Binding-site contacts:
Ligand atom C2 contacts residue ASP552 of chain 1.C at 3.4 Å.
Ligand atom C3 contacts residue LYS300 of chain 1.C at 4.1 Å.
Ligand atom C3 contacts residue ASP552 of chain 1.C at 4.4 Å.
Ligand atom C1 contacts residue MET407 of chain 1.C at 4.5 Å (hydrophobic).
Ligand atom O5 contacts residue GLY553 of chain 1.C at 4.0 Å.
Ligand atom C4 contacts residue SER406 of chain 1.C at 4.2 Å.
Ligand atom C4 contacts residue LYS300 of chain 1.C at 3.5 Å.
Ligand atom C1 contacts residue TYR511 of chain 1.C at 3.8 Å (hydrophobic).
Ligand atom O5 contacts residue SER406 of chain 1.C at 3.1 Å (h-bond).
Ligand atom C1 contacts residue ASP552 of chain 1.C at 4.0 Å.
Ligand atom C2 contacts residue SER406 of chain 1.C at 4.0 Å.
Ligand atom C4 contacts residue TYR511 of chain 1.C at 3.8 Å (hydrophobic).
Ligand atom O6 contacts residue TYR511 of chain 1.C at 3.6 Å.
Ligand atom C1 contacts residue GLY553 of chain 1.C at 4.4 Å.
Ligand atom C2 contacts residue GLY553 of chain 1.C at 4.3 Å.
Ligand atom C1 contacts residue ARG551 of chain 1.C at 3.8 Å.
Ligand atom O6 contacts residue LYS300 of chain 1.C at 4.0 Å.
Ligand atom C1 contacts residue SER406 of chain 1.C at 4.0 Å.
Ligand atom O5 contacts residue ASP552 of chain 1.C at 3.8 Å.

A small-molecule ligand and the protein it binds are described below.
Small molecule (SMILES): C[C@@H](O)[C@@H](C)O

Sequence of chain 1.C:
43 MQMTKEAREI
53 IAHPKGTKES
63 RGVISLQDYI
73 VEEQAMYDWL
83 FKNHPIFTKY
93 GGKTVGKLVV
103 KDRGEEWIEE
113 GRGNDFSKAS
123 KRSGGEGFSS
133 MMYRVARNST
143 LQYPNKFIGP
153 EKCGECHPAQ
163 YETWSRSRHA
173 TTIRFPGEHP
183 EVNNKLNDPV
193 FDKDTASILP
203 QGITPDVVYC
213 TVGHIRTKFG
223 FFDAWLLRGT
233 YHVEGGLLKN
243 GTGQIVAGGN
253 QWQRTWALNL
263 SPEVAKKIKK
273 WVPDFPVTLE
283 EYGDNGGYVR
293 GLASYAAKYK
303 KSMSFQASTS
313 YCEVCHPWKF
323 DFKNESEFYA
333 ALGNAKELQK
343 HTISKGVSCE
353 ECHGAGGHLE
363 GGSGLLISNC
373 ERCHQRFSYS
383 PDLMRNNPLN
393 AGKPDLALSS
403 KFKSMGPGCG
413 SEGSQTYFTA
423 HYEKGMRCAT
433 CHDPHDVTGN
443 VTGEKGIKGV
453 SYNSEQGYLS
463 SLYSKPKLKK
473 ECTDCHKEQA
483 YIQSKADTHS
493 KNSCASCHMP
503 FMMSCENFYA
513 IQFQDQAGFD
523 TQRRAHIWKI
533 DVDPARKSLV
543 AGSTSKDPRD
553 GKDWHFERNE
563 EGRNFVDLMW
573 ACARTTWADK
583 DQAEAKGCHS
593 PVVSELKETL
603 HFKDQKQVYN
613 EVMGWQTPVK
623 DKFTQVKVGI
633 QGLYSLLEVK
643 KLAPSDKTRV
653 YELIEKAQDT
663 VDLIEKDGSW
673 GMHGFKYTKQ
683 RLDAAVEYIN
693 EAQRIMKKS